Sequence of chain 1.B:
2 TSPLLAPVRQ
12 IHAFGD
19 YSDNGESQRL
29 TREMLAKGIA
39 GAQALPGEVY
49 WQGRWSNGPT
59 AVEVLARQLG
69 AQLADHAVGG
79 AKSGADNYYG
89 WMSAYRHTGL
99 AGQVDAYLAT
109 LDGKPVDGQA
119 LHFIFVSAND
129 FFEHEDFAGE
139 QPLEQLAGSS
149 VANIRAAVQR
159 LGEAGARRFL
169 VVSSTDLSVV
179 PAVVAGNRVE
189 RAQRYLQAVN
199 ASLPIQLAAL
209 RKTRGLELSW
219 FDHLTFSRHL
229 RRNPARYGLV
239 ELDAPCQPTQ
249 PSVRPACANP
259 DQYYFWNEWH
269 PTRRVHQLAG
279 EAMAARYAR

The protein below binds the small molecule below.
Small molecule (SMILES): C[N+](C)(C)CCS

Binding-site contacts:
Ligand atom N1 contacts residue TYR86 of chain 1.B at 4.3 Å.
Ligand atom C5 contacts residue TRP267 of chain 1.B at 4.0 Å (hydrophobic).
Ligand atom C5 contacts residue 42Y18 of chain 1.B at 4.2 Å.
Ligand atom C4 contacts residue ASN127 of chain 1.B at 4.4 Å.
Ligand atom SD contacts residue TYR86 of chain 1.B at 4.5 Å.
Ligand atom C4 contacts residue TYR87 of chain 1.B at 3.1 Å (hydrophobic).
Ligand atom C2 contacts residue TYR86 of chain 1.B at 4.0 Å (hydrophobic).
Ligand atom C5 contacts residue PHE130 of chain 1.B at 4.0 Å (hydrophobic).
Ligand atom C1 contacts residue TRP267 of chain 1.B at 4.5 Å (hydrophobic).
Ligand atom C2 contacts residue TYR87 of chain 1.B at 4.2 Å (hydrophobic).
Ligand atom C5 contacts residue ASN127 of chain 1.B at 3.9 Å.
Ligand atom C1 contacts residue TYR87 of chain 1.B at 3.4 Å (hydrophobic).
Ligand atom C3 contacts residue TRP267 of chain 1.B at 4.2 Å (hydrophobic).
Ligand atom N1 contacts residue TYR87 of chain 1.B at 3.9 Å.
Ligand atom C3 contacts residue TYR87 of chain 1.B at 3.8 Å (hydrophobic).
Ligand atom C3 contacts residue HIS268 of chain 1.B at 4.2 Å.
Ligand atom C4 contacts residue TYR86 of chain 1.B at 3.5 Å (hydrophobic).
Ligand atom C3 contacts residue TRP53 of chain 1.B at 4.2 Å (hydrophobic).
Ligand atom C2 contacts residue TRP267 of chain 1.B at 4.1 Å (hydrophobic).
Ligand atom C1 contacts residue TYR86 of chain 1.B at 4.4 Å (hydrophobic).